Binding-site contacts:
Ligand atom O2 contacts residue TRP40 of chain 1.C at 3.3 Å (h-bond).
Ligand atom C8 contacts residue ALA154 of chain 1.C at 3.5 Å (hydrophobic).
Ligand atom C5 contacts residue HIS18 of chain 1.C at 4.3 Å.
Ligand atom O3 contacts residue HIS87 of chain 1.C at 2.9 Å.
Ligand atom N2 contacts residue TYR37 of chain 1.C at 4.3 Å.
Ligand atom O3 contacts residue HIS88 of chain 1.C at 3.6 Å.
Ligand atom C4 contacts residue TRP283 of chain 1.C at 4.0 Å (hydrophobic).
Ligand atom C6 contacts residue MET16 of chain 1.C at 4.1 Å (hydrophobic).
Ligand atom C5 contacts residue TRP283 of chain 1.C at 3.5 Å (hydrophobic).
Ligand atom C6 contacts residue TRP283 of chain 1.C at 3.5 Å (hydrophobic).
Ligand atom C3 contacts residue TRP40 of chain 1.C at 3.6 Å (hydrophobic).
Ligand atom O5 contacts residue TYR37 of chain 1.C at 3.6 Å.
Ligand atom C4 contacts residue HIS87 of chain 1.C at 3.5 Å.
Ligand atom C4 contacts residue HIS18 of chain 1.C at 3.6 Å.
Ligand atom O3 contacts residue TRP40 of chain 1.C at 2.7 Å (h-bond).
Ligand atom O4 contacts residue TYR131 of chain 1.C at 3.3 Å (h-bond).
Ligand atom O3 contacts residue TRP40 of chain 1.C at 4.0 Å.
Ligand atom C7 contacts residue THR153 of chain 1.C at 3.6 Å.
Ligand atom C2 contacts residue TYR37 of chain 1.C at 3.7 Å (hydrophobic).
Ligand atom O4 contacts residue TRP158 of chain 1.C at 4.1 Å.
Ligand atom C3 contacts residue TRP283 of chain 1.C at 4.3 Å (hydrophobic).
Ligand atom C1 contacts residue TYR37 of chain 1.C at 3.6 Å (hydrophobic).
Ligand atom C3 contacts residue GLU39 of chain 1.C at 3.8 Å.
Ligand atom O7 contacts residue THR153 of chain 1.C at 3.0 Å.
Ligand atom C6 contacts residue HIS18 of chain 1.C at 3.6 Å.
Ligand atom O2 contacts residue HIS88 of chain 1.C at 3.0 Å.
Ligand atom C3 contacts residue HIS87 of chain 1.C at 3.9 Å.
Ligand atom O4 contacts residue HIS18 of chain 1.C at 3.1 Å (h-bond).
Ligand atom C2 contacts residue HIS88 of chain 1.C at 3.5 Å.
Ligand atom O1 contacts residue TYR37 of chain 1.C at 3.0 Å.
Ligand atom O3 contacts residue ALA154 of chain 1.C at 4.1 Å.
Ligand atom O3 contacts residue TRP158 of chain 1.C at 4.1 Å.
Ligand atom O4 contacts residue HIS87 of chain 1.C at 2.4 Å (h-bond).
Ligand atom C2 contacts residue TRP40 of chain 1.C at 4.0 Å (hydrophobic).
Ligand atom C8 contacts residue THR153 of chain 1.C at 3.5 Å.
Ligand atom C4 contacts residue GLU39 of chain 1.C at 4.1 Å.
Ligand atom O3 contacts residue GLU39 of chain 1.C at 3.3 Å (salt-bridge).
Ligand atom C7 contacts residue ALA154 of chain 1.C at 3.3 Å (hydrophobic).
Ligand atom C3 contacts residue HIS88 of chain 1.C at 4.2 Å.
Ligand atom O7 contacts residue ALA154 of chain 1.C at 2.4 Å (h-bond).

Sequence of chain 1.C:
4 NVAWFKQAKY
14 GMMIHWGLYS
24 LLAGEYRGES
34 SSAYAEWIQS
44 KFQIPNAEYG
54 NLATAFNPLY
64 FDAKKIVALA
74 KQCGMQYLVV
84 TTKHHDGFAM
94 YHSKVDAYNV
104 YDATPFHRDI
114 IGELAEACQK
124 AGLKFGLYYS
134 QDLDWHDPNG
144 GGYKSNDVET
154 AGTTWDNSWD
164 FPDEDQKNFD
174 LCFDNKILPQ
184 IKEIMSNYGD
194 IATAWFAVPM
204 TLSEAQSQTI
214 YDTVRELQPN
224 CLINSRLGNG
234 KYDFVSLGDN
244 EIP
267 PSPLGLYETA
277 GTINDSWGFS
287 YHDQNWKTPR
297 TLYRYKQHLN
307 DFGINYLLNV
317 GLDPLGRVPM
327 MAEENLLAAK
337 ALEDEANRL

This protein binds this small molecule.
Small molecule (SMILES): CC(=O)N[C@@H]1[C@@H](O)[C@H](O)[C@@H](CO[C@@H]2O[C@@H](C)[C@@H](O)[C@@H](O)[C@@H]2O)O[C@H]1O